Binding-site contacts:
Ligand atom CG contacts residue VAL118 of chain 1.C at 3.7 Å (hydrophobic).
Ligand atom NE contacts residue ARG114 of chain 1.C at 4.0 Å.
Ligand atom CA contacts residue GLN327 of chain 1.C at 3.6 Å.
Ligand atom CZ contacts residue ASN115 of chain 1.C at 3.6 Å.
Ligand atom OXT contacts residue GLN327 of chain 1.C at 3.6 Å.
Ligand atom CG contacts residue TYR322 of chain 1.C at 3.4 Å (hydrophobic).
Ligand atom NH2 contacts residue HIS161 of chain 1.D at 3.2 Å (h-bond).
Ligand atom O contacts residue GLN327 of chain 1.C at 3.2 Å.
Ligand atom CD contacts residue ARG114 of chain 1.C at 3.6 Å.
Ligand atom O contacts residue LEU326 of chain 1.C at 3.9 Å.
Ligand atom C contacts residue TYR322 of chain 1.C at 3.6 Å (hydrophobic).
Ligand atom N contacts residue ARG324 of chain 1.C at 4.1 Å.
Ligand atom NH2 contacts residue TYR322 of chain 1.C at 3.1 Å.
Ligand atom OXT contacts residue LYS330 of chain 1.C at 2.7 Å (salt-bridge).
Ligand atom NH1 contacts residue TYR322 of chain 1.C at 4.1 Å.
Ligand atom O contacts residue LYS330 of chain 1.C at 4.1 Å.
Ligand atom CZ contacts residue ARG114 of chain 1.C at 4.0 Å.
Ligand atom NE contacts residue TYR322 of chain 1.C at 3.2 Å (h-bond).
Ligand atom O contacts residue TYR322 of chain 1.C at 2.9 Å (h-bond).
Ligand atom CA contacts residue TYR322 of chain 1.C at 3.5 Å (hydrophobic).
Ligand atom OXT contacts residue VAL118 of chain 1.C at 3.5 Å.
Ligand atom CB contacts residue VAL118 of chain 1.C at 4.0 Å (hydrophobic).
Ligand atom CZ contacts residue FUM1 of chain 1.F at 3.8 Å.
Ligand atom CZ contacts residue HIS161 of chain 1.D at 4.1 Å.
Ligand atom NH2 contacts residue ASN115 of chain 1.C at 3.2 Å (h-bond).
Ligand atom CB contacts residue TYR322 of chain 1.C at 4.0 Å (hydrophobic).
Ligand atom CD contacts residue TYR322 of chain 1.C at 3.4 Å (hydrophobic).
Ligand atom CZ contacts residue TYR322 of chain 1.C at 3.3 Å (hydrophobic).
Ligand atom NH1 contacts residue ARG114 of chain 1.C at 3.1 Å (salt-bridge).
Ligand atom NE contacts residue ASN115 of chain 1.C at 3.0 Å (h-bond).
Ligand atom C contacts residue VAL118 of chain 1.C at 4.0 Å (hydrophobic).
Ligand atom N contacts residue GLN327 of chain 1.C at 2.7 Å (h-bond).
Ligand atom O contacts residue VAL118 of chain 1.C at 4.1 Å.
Ligand atom CB contacts residue HIS89 of chain 1.C at 4.1 Å.
Ligand atom NH2 contacts residue FUM1 of chain 1.F at 2.9 Å.
Ligand atom C contacts residue GLN327 of chain 1.C at 3.6 Å.
Ligand atom C contacts residue LYS330 of chain 1.C at 3.8 Å.
Ligand atom CG contacts residue ARG114 of chain 1.C at 3.8 Å.
Ligand atom NH1 contacts residue ARG324 of chain 1.C at 4.1 Å.
Ligand atom N contacts residue SER27 of chain 1.C at 4.0 Å.

This protein binds this small molecule.
Small molecule (SMILES): NC(=[NH2+])NCCC[C@H](N)C(=O)O

Sequence of chain 1.A:
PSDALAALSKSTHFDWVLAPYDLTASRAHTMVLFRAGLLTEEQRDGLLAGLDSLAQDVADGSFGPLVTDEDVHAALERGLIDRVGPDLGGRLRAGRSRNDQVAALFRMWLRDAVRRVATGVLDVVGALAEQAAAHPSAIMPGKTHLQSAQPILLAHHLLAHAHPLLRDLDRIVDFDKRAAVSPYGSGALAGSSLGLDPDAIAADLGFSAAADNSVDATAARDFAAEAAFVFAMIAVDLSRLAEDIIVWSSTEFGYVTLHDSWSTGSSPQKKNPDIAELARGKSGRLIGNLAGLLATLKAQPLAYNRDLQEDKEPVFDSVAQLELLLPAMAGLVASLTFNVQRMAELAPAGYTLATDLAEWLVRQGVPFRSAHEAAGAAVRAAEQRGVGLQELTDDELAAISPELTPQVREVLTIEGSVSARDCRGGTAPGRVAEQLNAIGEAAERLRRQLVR

Sequence of chain 1.C:
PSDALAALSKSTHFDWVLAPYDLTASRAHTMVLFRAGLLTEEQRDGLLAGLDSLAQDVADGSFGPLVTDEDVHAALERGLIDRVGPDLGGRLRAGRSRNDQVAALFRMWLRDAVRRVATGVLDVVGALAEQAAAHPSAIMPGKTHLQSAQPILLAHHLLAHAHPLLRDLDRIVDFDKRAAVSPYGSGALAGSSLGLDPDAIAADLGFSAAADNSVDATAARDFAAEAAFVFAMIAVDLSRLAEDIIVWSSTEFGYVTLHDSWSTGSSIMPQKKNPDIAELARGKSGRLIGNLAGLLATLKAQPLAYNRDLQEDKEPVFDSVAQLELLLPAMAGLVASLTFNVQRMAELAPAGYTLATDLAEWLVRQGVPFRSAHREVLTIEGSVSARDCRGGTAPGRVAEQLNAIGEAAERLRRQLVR

Sequence of chain 1.D:
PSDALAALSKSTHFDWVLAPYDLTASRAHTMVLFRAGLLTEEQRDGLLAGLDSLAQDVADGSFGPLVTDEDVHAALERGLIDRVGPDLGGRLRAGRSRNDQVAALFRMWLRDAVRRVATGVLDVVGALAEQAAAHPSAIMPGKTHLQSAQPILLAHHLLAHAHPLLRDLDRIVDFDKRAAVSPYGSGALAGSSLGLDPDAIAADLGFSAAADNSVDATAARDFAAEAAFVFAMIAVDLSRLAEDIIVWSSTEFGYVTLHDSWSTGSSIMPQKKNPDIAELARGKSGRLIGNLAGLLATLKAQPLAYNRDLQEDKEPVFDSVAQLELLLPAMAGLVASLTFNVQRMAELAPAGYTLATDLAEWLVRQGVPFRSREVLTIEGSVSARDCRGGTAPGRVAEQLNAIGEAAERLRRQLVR